This small molecule binds to this protein.
Small molecule (SMILES): CC(=O)N[C@H]1[C@@H](O[C@H]2[C@H](O)[C@@H](NC(C)=O)CO[C@@H]2CO)O[C@H](CO)[C@@H](O[C@H]2O[C@H](CO)[C@@H](O)[C@H](O)[C@@H]2O)[C@@H]1O

Binding-site contacts:
Ligand atom C4 contacts residue ASN191 of chain 1.A at 4.2 Å.
Ligand atom C8 contacts residue THR150 of chain 1.A at 4.5 Å.
Ligand atom O5 contacts residue ASN191 of chain 1.A at 2.3 Å (h-bond).
Ligand atom C1 contacts residue THR193 of chain 1.A at 3.9 Å.
Ligand atom O7 contacts residue ASN191 of chain 1.A at 4.2 Å.
Ligand atom C1 contacts residue ASN191 of chain 1.A at 1.4 Å.
Ligand atom N2 contacts residue ILE156 of chain 1.A at 3.3 Å.
Ligand atom C3 contacts residue ASN191 of chain 1.A at 3.8 Å.
Ligand atom C5 contacts residue THR193 of chain 1.A at 4.0 Å.
Ligand atom C7 contacts residue ASN191 of chain 1.A at 3.8 Å.
Ligand atom N2 contacts residue ASN191 of chain 1.A at 3.0 Å (h-bond).
Ligand atom O5 contacts residue THR193 of chain 1.A at 4.2 Å.
Ligand atom O7 contacts residue THR193 of chain 1.A at 3.8 Å.
Ligand atom C7 contacts residue ILE156 of chain 1.A at 3.7 Å (hydrophobic).
Ligand atom C2 contacts residue ILE156 of chain 1.A at 4.4 Å (hydrophobic).
Ligand atom O6 contacts residue GLU194 of chain 1.A at 3.8 Å.
Ligand atom C2 contacts residue ASN191 of chain 1.A at 2.5 Å.
Ligand atom C8 contacts residue ILE156 of chain 1.A at 3.3 Å (hydrophobic).
Ligand atom C6 contacts residue THR193 of chain 1.A at 4.2 Å.
Ligand atom O7 contacts residue GLU194 of chain 1.A at 4.3 Å.
Ligand atom C1 contacts residue ILE156 of chain 1.A at 4.3 Å (hydrophobic).
Ligand atom C6 contacts residue GLU194 of chain 1.A at 3.7 Å.
Ligand atom C5 contacts residue ASN191 of chain 1.A at 3.5 Å.

Sequence of chain 1.A:
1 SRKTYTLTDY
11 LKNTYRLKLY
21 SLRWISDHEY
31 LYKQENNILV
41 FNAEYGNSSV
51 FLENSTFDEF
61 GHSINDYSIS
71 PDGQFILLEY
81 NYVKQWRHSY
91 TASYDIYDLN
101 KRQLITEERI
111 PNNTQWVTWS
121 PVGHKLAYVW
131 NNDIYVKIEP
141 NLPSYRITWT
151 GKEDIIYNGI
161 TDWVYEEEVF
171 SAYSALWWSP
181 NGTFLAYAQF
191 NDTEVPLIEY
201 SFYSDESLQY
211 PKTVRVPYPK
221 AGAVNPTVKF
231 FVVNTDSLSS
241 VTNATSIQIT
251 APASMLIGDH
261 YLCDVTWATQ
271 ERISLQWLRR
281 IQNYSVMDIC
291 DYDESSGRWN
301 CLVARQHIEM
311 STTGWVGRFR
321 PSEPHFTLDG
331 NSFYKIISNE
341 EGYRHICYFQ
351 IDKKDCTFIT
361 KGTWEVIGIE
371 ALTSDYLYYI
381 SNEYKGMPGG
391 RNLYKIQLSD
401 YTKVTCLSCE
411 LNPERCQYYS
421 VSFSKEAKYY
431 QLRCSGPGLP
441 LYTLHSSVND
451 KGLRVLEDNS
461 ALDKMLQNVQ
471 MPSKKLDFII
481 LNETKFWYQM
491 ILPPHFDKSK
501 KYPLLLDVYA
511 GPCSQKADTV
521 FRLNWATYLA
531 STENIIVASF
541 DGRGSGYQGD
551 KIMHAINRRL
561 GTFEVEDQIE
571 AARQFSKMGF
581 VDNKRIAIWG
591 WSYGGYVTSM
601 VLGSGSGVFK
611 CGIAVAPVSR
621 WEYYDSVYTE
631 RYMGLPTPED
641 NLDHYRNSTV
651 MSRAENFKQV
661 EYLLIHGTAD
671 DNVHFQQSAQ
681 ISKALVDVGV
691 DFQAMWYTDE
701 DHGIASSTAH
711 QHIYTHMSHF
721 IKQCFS